A small-molecule ligand and the protein it binds are described below.
Small molecule (SMILES): CC[C@H](C)[C@H](NC(=O)[C@H](CCC(N)=O)NC(=O)[C@@H]1CCCN1)C(=O)N[C@H](C(=O)N[C@@H](CC(N)=O)C(=O)N[C@@H](CCCN=C(N)N)C(=O)N1CCC[C@H]1C=O)[C@@H](C)CC

Sequence of chain 1.A:
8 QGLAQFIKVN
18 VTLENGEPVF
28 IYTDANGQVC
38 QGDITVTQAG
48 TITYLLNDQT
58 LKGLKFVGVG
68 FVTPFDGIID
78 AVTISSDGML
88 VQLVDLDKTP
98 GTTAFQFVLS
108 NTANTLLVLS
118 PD

Binding-site contacts:
Ligand atom N contacts residue ASP40 of chain 1.A at 2.8 Å (salt-bridge).
Ligand atom N contacts residue THR100 of chain 1.A at 2.8 Å (h-bond).
Ligand atom CG contacts residue ASP92 of chain 1.A at 3.4 Å.
Ligand atom CB contacts residue ASP94 of chain 1.A at 3.3 Å.
Ligand atom CB contacts residue ASP94 of chain 1.A at 3.3 Å.
Ligand atom O contacts residue ILE41 of chain 1.A at 3.2 Å (h-bond).
Ligand atom CD contacts residue PRO97 of chain 1.A at 3.4 Å (hydrophobic).
Ligand atom O contacts residue VAL43 of chain 1.A at 3.3 Å (h-bond).
Ligand atom O contacts residue THR100 of chain 1.A at 2.9 Å (h-bond).
Ligand atom ND2 contacts residue ASP92 of chain 1.A at 3.2 Å (salt-bridge).
Ligand atom CA contacts residue ASP94 of chain 1.A at 3.4 Å.
Ligand atom CA contacts residue ILE41 of chain 1.A at 3.4 Å (hydrophobic).
Ligand atom OD1 contacts residue ASP92 of chain 1.A at 2.5 Å (salt-bridge).
Ligand atom CD contacts residue ASP119 of chain 1.A at 3.3 Å.
Ligand atom O contacts residue THR44 of chain 1.A at 3.4 Å.
Ligand atom CB contacts residue GLY39 of chain 1.A at 3.5 Å.
Ligand atom O contacts residue ALA101 of chain 1.A at 3.3 Å.
Ligand atom O contacts residue GLY98 of chain 1.A at 3.3 Å (h-bond).
Ligand atom ND2 contacts residue ILE75 of chain 1.A at 3.1 Å (h-bond).
Ligand atom O contacts residue THR42 of chain 1.A at 3.4 Å.
Ligand atom CA contacts residue GLY98 of chain 1.A at 3.5 Å.
Ligand atom O contacts residue VAL43 of chain 1.A at 2.7 Å (h-bond).
Ligand atom N contacts residue ILE41 of chain 1.A at 3.0 Å (h-bond).
Ligand atom O contacts residue THR99 of chain 1.A at 3.2 Å.
Ligand atom CA contacts residue THR100 of chain 1.A at 3.2 Å.
Ligand atom OE1 contacts residue THR99 of chain 1.A at 3.5 Å.
Ligand atom N contacts residue VAL43 of chain 1.A at 2.7 Å (h-bond).
Ligand atom CD1 contacts residue ILE49 of chain 1.A at 3.5 Å (hydrophobic).
Ligand atom N contacts residue ASP119 of chain 1.A at 3.2 Å.
Ligand atom CG2 contacts residue ASP92 of chain 1.A at 3.4 Å.
Ligand atom N contacts residue ASP94 of chain 1.A at 3.5 Å (salt-bridge).
Ligand atom C contacts residue ASP94 of chain 1.A at 3.4 Å.
Ligand atom N contacts residue PHE102 of chain 1.A at 2.9 Å (h-bond).
Ligand atom O contacts residue ASP94 of chain 1.A at 3.1 Å (salt-bridge).
Ligand atom N contacts residue GLY98 of chain 1.A at 2.8 Å (h-bond).
Ligand atom CB contacts residue THR96 of chain 1.A at 3.2 Å.
Ligand atom ND2 contacts residue THR96 of chain 1.A at 3.0 Å (h-bond).
Ligand atom N contacts residue ASP94 of chain 1.A at 3.4 Å (salt-bridge).
Ligand atom O contacts residue ASP40 of chain 1.A at 3.2 Å.
Ligand atom O contacts residue PHE102 of chain 1.A at 2.9 Å (h-bond).